Sequence of chain 4.A:
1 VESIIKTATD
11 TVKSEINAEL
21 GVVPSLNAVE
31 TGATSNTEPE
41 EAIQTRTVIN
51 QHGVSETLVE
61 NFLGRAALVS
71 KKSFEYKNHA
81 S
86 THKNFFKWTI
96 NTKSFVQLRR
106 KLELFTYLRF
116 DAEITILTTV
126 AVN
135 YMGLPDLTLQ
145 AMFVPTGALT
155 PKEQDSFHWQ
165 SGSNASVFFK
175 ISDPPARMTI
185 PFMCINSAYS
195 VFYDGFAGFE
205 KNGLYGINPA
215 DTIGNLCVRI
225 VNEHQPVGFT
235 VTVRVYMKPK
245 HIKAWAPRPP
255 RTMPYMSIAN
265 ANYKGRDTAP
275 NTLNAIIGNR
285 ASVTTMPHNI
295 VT

Sequence of chain 4.C:
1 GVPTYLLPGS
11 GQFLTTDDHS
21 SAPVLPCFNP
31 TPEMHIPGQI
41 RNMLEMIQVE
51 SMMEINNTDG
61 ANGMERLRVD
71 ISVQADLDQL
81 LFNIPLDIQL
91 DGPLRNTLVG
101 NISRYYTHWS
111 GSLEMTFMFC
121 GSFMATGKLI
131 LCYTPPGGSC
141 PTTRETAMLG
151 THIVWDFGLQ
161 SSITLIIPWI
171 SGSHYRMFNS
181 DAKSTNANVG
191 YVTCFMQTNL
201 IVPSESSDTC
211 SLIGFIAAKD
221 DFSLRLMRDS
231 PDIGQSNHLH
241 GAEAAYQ

Binding-site contacts:
Ligand atom O6 contacts residue PRO274 of chain 4.A at 3.7 Å.
Ligand atom O6 contacts residue ASP91 of chain 4.C at 3.3 Å.
Ligand atom O4 contacts residue PRO231 of chain 4.C at 3.8 Å.
Ligand atom O1B contacts residue ARG104 of chain 4.C at 2.8 Å (salt-bridge).
Ligand atom O4 contacts residue ASN275 of chain 4.A at 3.0 Å (h-bond).
Ligand atom C6 contacts residue PRO231 of chain 4.C at 4.0 Å (hydrophobic).
Ligand atom C3 contacts residue ARG95 of chain 4.C at 3.9 Å.
Ligand atom C5 contacts residue ASN275 of chain 4.A at 3.5 Å.
Ligand atom O3 contacts residue ASP91 of chain 4.C at 4.0 Å.
Ligand atom C3 contacts residue PRO274 of chain 4.A at 3.8 Å (hydrophobic).
Ligand atom C6 contacts residue ASP91 of chain 4.C at 3.9 Å.
Ligand atom O10 contacts residue ASN275 of chain 4.A at 2.9 Å (h-bond).
Ligand atom C5 contacts residue PRO231 of chain 4.C at 3.6 Å (hydrophobic).
Ligand atom C1 contacts residue ARG104 of chain 4.C at 3.7 Å.
Ligand atom C3 contacts residue PRO274 of chain 4.A at 4.1 Å (hydrophobic).
Ligand atom C4 contacts residue ASP91 of chain 4.C at 3.3 Å.
Ligand atom N5 contacts residue PRO231 of chain 4.C at 2.9 Å (h-bond).
Ligand atom O4 contacts residue ASP232 of chain 4.C at 2.8 Å (salt-bridge).
Ligand atom C10 contacts residue ASN275 of chain 4.A at 3.2 Å.
Ligand atom C4 contacts residue ASN275 of chain 4.A at 3.8 Å.
Ligand atom C4 contacts residue ASP232 of chain 4.C at 3.5 Å.
Ligand atom O3 contacts residue PRO274 of chain 4.A at 3.9 Å.
Ligand atom C3 contacts residue ASP232 of chain 4.C at 4.1 Å.
Ligand atom O7 contacts residue PRO274 of chain 4.A at 3.4 Å.
Ligand atom C3 contacts residue ARG104 of chain 4.C at 3.9 Å.
Ligand atom O7 contacts residue SER180 of chain 4.C at 3.7 Å.
Ligand atom O4 contacts residue ARG95 of chain 4.C at 3.6 Å.
Ligand atom O10 contacts residue ARG270 of chain 4.A at 4.0 Å.
Ligand atom C11 contacts residue ILE233 of chain 4.C at 3.8 Å (hydrophobic).
Ligand atom C5 contacts residue PRO274 of chain 4.A at 3.9 Å (hydrophobic).
Ligand atom C4 contacts residue PRO231 of chain 4.C at 3.4 Å (hydrophobic).
Ligand atom C4 contacts residue PRO274 of chain 4.A at 4.0 Å (hydrophobic).
Ligand atom N5 contacts residue ASN275 of chain 4.A at 3.5 Å (h-bond).
Ligand atom O4 contacts residue ASP91 of chain 4.C at 2.8 Å (salt-bridge).
Ligand atom C10 contacts residue PRO231 of chain 4.C at 3.9 Å (hydrophobic).
Ligand atom C11 contacts residue PRO231 of chain 4.C at 4.0 Å (hydrophobic).
Ligand atom C11 contacts residue GLY234 of chain 4.C at 3.9 Å.
Ligand atom C4 contacts residue ARG104 of chain 4.C at 4.0 Å.
Ligand atom C11 contacts residue ASP232 of chain 4.C at 3.8 Å.
Ligand atom O3 contacts residue GLY282 of chain 4.A at 3.4 Å.

A protein and the small-molecule ligand that binds it are described below.
Small molecule (SMILES): CC(=O)N[C@@H]1[C@@H](O)[C@H](O[C@@H]2O[C@H](CO[C@]3(C(=O)O)C[C@H](O)[C@@H](NC(C)=O)[C@H]([C@H](O)[C@H](O)CO)O3)[C@H](O)[C@H](O)[C@H]2O)[C@@H](CO)O[C@H]1O